Binding-site contacts:
Ligand atom C3 contacts residue GLU94 of chain 2.A at 3.9 Å.
Ligand atom C2 contacts residue SER111 of chain 2.A at 3.2 Å.
Ligand atom O1 contacts residue SER111 of chain 2.A at 3.2 Å (h-bond).
Ligand atom C2 contacts residue LEU93 of chain 2.A at 4.3 Å (hydrophobic).
Ligand atom C7 contacts residue SER111 of chain 2.A at 4.2 Å.
Ligand atom S4 contacts residue GLU94 of chain 2.A at 4.0 Å.
Ligand atom C2 contacts residue THR97 of chain 2.A at 4.4 Å.
Ligand atom C7 contacts residue GLU94 of chain 2.A at 4.2 Å.
Ligand atom C3 contacts residue THR97 of chain 2.A at 4.2 Å.
Ligand atom C3 contacts residue SER111 of chain 2.A at 4.1 Å.
Ligand atom C7 contacts residue LEU93 of chain 2.A at 4.3 Å (hydrophobic).
Ligand atom O6 contacts residue GLU94 of chain 2.A at 2.9 Å.

Sequence of chain 2.A:
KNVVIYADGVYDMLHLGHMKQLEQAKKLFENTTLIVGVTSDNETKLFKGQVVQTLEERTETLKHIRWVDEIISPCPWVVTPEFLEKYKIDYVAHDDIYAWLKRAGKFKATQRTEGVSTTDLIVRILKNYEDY

This protein binds this small molecule.
Small molecule (SMILES): O=S1(=O)CC(O)C1